The small molecule below binds the protein below.
Small molecule (SMILES): CC(=O)N[C@@H]1[C@@H](O)[C@H](O)[C@@H](CO)O[C@H]1O

Binding-site contacts:
Ligand atom C3 contacts residue ASN86 of chain 1.A at 3.8 Å.
Ligand atom C8 contacts residue SER88 of chain 1.A at 4.0 Å.
Ligand atom O5 contacts residue ASN86 of chain 1.A at 2.3 Å (h-bond).
Ligand atom C4 contacts residue ASN86 of chain 1.A at 4.2 Å.
Ligand atom N2 contacts residue ASN86 of chain 1.A at 2.9 Å (h-bond).
Ligand atom C7 contacts residue ASN86 of chain 1.A at 3.6 Å.
Ligand atom O7 contacts residue ASN86 of chain 1.A at 3.8 Å.
Ligand atom C2 contacts residue ASN86 of chain 1.A at 2.5 Å.
Ligand atom C1 contacts residue ASN86 of chain 1.A at 1.4 Å.
Ligand atom C8 contacts residue ASN86 of chain 1.A at 3.9 Å.
Ligand atom C5 contacts residue ASN86 of chain 1.A at 3.6 Å.
Ligand atom O7 contacts residue GLN87 of chain 1.A at 4.4 Å.
Ligand atom C7 contacts residue GLN87 of chain 1.A at 4.3 Å.
Ligand atom C8 contacts residue GLN87 of chain 1.A at 3.3 Å.

Sequence of chain 1.A:
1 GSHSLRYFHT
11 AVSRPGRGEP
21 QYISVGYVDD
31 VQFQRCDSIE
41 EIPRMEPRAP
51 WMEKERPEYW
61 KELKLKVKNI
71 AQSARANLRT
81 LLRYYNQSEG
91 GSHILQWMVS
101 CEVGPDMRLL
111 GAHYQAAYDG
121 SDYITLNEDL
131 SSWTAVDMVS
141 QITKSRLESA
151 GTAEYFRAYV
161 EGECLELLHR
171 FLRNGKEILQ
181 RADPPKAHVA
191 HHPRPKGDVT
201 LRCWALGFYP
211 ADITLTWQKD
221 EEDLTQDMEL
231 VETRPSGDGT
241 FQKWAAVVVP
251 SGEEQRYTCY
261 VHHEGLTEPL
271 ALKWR